The small molecule below binds the protein below.
Small molecule (SMILES): CC(=O)N[C@@H]1[C@@H](O)[C@H](O)[C@@H](CO)O[C@H]1O

Sequence of chain 1.A:
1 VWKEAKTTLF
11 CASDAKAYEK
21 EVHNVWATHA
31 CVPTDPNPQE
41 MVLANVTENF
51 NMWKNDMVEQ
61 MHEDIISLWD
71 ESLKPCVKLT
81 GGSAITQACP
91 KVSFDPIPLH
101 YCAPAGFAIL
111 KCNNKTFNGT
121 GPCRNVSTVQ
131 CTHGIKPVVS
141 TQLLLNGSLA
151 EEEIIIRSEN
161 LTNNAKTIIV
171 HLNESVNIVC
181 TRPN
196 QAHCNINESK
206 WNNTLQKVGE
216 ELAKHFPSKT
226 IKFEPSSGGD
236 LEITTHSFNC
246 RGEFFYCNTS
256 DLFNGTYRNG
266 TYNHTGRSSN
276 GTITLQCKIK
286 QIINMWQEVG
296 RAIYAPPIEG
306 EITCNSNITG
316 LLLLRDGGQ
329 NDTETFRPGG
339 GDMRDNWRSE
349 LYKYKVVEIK

Binding-site contacts:
Ligand atom C4 contacts residue ASN253 of chain 1.A at 4.2 Å.
Ligand atom C3 contacts residue ASN253 of chain 1.A at 3.8 Å.
Ligand atom O5 contacts residue ASN253 of chain 1.A at 2.4 Å (h-bond).
Ligand atom C5 contacts residue ASN253 of chain 1.A at 3.6 Å.
Ligand atom C8 contacts residue LEU236 of chain 1.A at 4.0 Å (hydrophobic).
Ligand atom O7 contacts residue ASN253 of chain 1.A at 3.7 Å.
Ligand atom C7 contacts residue ASN253 of chain 1.A at 3.6 Å.
Ligand atom C5 contacts residue SER255 of chain 1.A at 3.3 Å.
Ligand atom C8 contacts residue THR239 of chain 1.A at 4.1 Å.
Ligand atom C8 contacts residue THR240 of chain 1.A at 4.5 Å.
Ligand atom C1 contacts residue SER255 of chain 1.A at 3.6 Å.
Ligand atom C6 contacts residue SER255 of chain 1.A at 3.7 Å.
Ligand atom C7 contacts residue THR240 of chain 1.A at 4.3 Å.
Ligand atom N2 contacts residue ASN253 of chain 1.A at 2.9 Å (h-bond).
Ligand atom O5 contacts residue SER255 of chain 1.A at 3.3 Å (h-bond).
Ligand atom C6 contacts residue ASN253 of chain 1.A at 4.5 Å.
Ligand atom C2 contacts residue ASN253 of chain 1.A at 2.5 Å.
Ligand atom C1 contacts residue ASN253 of chain 1.A at 1.4 Å.